Binding-site contacts:
Ligand atom C5 contacts residue ASN165 of chain 1.B at 3.7 Å.
Ligand atom O5 contacts residue ASN165 of chain 1.B at 2.4 Å (h-bond).
Ligand atom N2 contacts residue ASN165 of chain 1.B at 2.8 Å (h-bond).
Ligand atom C6 contacts residue TYR351 of chain 1.A at 3.6 Å (hydrophobic).
Ligand atom C1 contacts residue ASN165 of chain 1.B at 1.4 Å.
Ligand atom O7 contacts residue GLU132 of chain 1.B at 3.5 Å (salt-bridge).
Ligand atom O7 contacts residue ASN165 of chain 1.B at 3.9 Å.
Ligand atom C7 contacts residue GLU132 of chain 1.B at 4.3 Å.
Ligand atom O6 contacts residue TYR351 of chain 1.A at 3.1 Å (h-bond).
Ligand atom C3 contacts residue ASN165 of chain 1.B at 3.8 Å.
Ligand atom C2 contacts residue ASN165 of chain 1.B at 2.5 Å.
Ligand atom C7 contacts residue ASN165 of chain 1.B at 3.6 Å.
Ligand atom C4 contacts residue ASN165 of chain 1.B at 4.2 Å.
Ligand atom C8 contacts residue ASN165 of chain 1.B at 3.9 Å.

Sequence of chain 1.A:
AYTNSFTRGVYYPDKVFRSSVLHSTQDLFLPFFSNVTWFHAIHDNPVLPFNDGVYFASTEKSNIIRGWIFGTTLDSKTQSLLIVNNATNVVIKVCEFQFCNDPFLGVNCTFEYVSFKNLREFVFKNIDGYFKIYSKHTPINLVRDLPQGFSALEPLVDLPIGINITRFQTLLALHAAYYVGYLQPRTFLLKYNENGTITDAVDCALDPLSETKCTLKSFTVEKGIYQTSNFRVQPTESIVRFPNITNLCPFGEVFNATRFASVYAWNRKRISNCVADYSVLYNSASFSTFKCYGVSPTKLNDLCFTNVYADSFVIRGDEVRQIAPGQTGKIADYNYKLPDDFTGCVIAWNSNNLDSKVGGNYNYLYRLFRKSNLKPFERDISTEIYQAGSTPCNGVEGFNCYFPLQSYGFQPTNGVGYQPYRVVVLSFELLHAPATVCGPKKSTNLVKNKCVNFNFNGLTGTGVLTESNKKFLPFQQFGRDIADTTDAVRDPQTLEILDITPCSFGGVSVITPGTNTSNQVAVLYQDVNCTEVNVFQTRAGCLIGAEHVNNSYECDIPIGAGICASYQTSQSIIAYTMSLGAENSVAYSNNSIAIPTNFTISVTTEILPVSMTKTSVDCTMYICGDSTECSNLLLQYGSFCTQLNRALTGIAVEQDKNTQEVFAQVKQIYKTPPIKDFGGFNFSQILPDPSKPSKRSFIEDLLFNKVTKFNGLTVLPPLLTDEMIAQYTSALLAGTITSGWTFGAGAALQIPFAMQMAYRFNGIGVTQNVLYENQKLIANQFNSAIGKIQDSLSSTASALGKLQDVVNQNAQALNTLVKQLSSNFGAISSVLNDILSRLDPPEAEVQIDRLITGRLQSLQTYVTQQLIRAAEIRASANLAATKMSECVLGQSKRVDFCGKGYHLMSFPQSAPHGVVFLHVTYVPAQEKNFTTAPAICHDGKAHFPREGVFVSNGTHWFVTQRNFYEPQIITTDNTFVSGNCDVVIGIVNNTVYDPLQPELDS

This protein binds this small molecule.
Small molecule (SMILES): CC(=O)N[C@@H]1[C@@H](O)[C@H](O)[C@@H](CO)O[C@H]1O

Sequence of chain 1.B:
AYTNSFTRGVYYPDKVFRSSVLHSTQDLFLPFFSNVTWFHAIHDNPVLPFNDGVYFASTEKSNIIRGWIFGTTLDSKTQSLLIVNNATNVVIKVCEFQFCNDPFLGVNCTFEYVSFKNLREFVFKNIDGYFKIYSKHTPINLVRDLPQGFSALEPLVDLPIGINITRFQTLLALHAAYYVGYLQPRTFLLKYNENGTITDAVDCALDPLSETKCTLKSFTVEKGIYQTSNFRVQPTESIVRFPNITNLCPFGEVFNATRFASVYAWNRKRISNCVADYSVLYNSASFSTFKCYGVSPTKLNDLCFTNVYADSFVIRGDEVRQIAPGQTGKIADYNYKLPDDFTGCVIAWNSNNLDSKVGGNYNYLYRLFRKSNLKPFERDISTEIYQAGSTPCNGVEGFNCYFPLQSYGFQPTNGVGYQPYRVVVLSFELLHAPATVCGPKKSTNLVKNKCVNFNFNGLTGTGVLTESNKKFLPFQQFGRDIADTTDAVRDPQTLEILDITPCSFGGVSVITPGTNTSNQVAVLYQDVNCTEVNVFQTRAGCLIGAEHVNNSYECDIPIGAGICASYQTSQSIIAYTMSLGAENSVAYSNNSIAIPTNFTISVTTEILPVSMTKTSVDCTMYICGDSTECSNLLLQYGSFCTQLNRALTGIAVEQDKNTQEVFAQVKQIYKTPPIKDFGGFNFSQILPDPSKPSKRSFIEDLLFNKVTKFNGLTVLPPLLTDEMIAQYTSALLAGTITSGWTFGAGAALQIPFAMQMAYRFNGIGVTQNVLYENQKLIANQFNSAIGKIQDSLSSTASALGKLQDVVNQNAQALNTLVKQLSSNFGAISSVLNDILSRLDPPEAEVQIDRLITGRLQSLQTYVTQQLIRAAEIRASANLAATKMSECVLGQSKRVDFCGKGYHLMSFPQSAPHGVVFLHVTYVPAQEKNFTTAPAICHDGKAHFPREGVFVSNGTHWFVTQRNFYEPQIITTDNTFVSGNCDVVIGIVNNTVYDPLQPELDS